This protein binds this small molecule.
Small molecule (SMILES): CC(C)C[C@H](NC(=O)[C@H](CCC(N)=O)NC(=O)[C@H](C)NC(=O)[C@H](Cc1ccccc1)NC(=O)[C@H](CO)NC(=O)[C@H](CCC(=O)O)NC(=O)[C@@H](N)[C@@H](C)O)C(=O)N[C@@H](Cc1ccccc1)C(=O)N[C@H](C=O)CCC(=O)O

Binding-site contacts:
Ligand atom CE1 contacts residue HIS15 of chain 1.J at 4.4 Å.
Ligand atom CD2 contacts residue LEU43 of chain 1.J at 4.0 Å (hydrophobic).
Ligand atom CB contacts residue PHE32 of chain 1.J at 4.3 Å (hydrophobic).
Ligand atom CD2 contacts residue PHE32 of chain 1.J at 3.9 Å (hydrophobic).
Ligand atom CE1 contacts residue ARG35 of chain 1.J at 4.1 Å.
Ligand atom CG contacts residue PHE32 of chain 1.J at 4.1 Å (hydrophobic).
Ligand atom CE2 contacts residue ILE41 of chain 1.J at 4.3 Å (hydrophobic).
Ligand atom CZ contacts residue ILE40 of chain 1.J at 4.1 Å (hydrophobic).
Ligand atom CG contacts residue LEU10 of chain 1.J at 4.4 Å (hydrophobic).
Ligand atom CE1 contacts residue PHE16 of chain 1.J at 4.3 Å (hydrophobic).
Ligand atom CG2 contacts residue ARG7 of chain 1.J at 4.4 Å.
Ligand atom CE2 contacts residue ARG35 of chain 1.J at 3.7 Å.
Ligand atom CZ contacts residue ARG35 of chain 1.J at 3.2 Å.
Ligand atom CD2 contacts residue ARG7 of chain 1.J at 3.3 Å.
Ligand atom O contacts residue ARG35 of chain 1.J at 4.1 Å.
Ligand atom CB contacts residue ARG7 of chain 1.J at 3.9 Å.
Ligand atom CD2 contacts residue ARG35 of chain 1.J at 4.3 Å.
Ligand atom CA contacts residue PHE32 of chain 1.J at 4.3 Å (hydrophobic).
Ligand atom CD1 contacts residue LEU10 of chain 1.J at 4.1 Å (hydrophobic).
Ligand atom CG2 contacts residue MET6 of chain 1.J at 3.6 Å (hydrophobic).
Ligand atom N contacts residue PHE32 of chain 1.J at 4.5 Å.
Ligand atom O contacts residue MET6 of chain 1.J at 4.4 Å.
Ligand atom CD1 contacts residue MET6 of chain 1.J at 3.7 Å (hydrophobic).
Ligand atom CG contacts residue ARG7 of chain 1.J at 4.3 Å.
Ligand atom CE1 contacts residue ILE40 of chain 1.J at 4.2 Å (hydrophobic).
Ligand atom CZ contacts residue ILE41 of chain 1.J at 4.0 Å (hydrophobic).
Ligand atom CE1 contacts residue PHE32 of chain 1.J at 3.7 Å (hydrophobic).
Ligand atom CD1 contacts residue ARG7 of chain 1.J at 4.3 Å.
Ligand atom CD1 contacts residue PHE32 of chain 1.J at 3.5 Å (hydrophobic).
Ligand atom CE2 contacts residue LEU43 of chain 1.J at 3.5 Å (hydrophobic).
Ligand atom CE2 contacts residue PHE32 of chain 1.J at 4.3 Å (hydrophobic).
Ligand atom CB contacts residue LEU10 of chain 1.J at 3.9 Å (hydrophobic).

Sequence of chain 1.J:
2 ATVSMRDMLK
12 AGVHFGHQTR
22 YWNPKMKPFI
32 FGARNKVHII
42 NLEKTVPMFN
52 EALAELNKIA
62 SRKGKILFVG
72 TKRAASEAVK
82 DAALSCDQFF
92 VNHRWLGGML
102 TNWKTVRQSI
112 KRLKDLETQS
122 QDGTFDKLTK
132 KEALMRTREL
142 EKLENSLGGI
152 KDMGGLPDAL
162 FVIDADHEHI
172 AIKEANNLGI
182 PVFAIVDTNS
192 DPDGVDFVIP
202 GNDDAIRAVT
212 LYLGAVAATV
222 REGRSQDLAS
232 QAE